This small molecule binds to this protein.
Small molecule (SMILES): CCC[C@H](NC(=O)[C@@H]1[C@H]2CCC[C@H]2CN1C(=O)[C@@H](NC(=O)[C@@H](NC(=O)c1cnccn1)C1CCCCC1)C(C)(C)C)[C@@H](O)C(=O)NC1CC1

Binding-site contacts:
Ligand atom OBR contacts residue HIS41 of chain 2.A at 2.5 Å (h-bond).
Ligand atom OBS contacts residue GLY143 of chain 2.A at 3.0 Å (h-bond).
Ligand atom OBU contacts residue GLN189 of chain 2.A at 3.0 Å (h-bond).
Ligand atom CAP contacts residue ASN142 of chain 2.A at 3.0 Å.
Ligand atom OBT contacts residue GLU166 of chain 2.A at 3.0 Å (salt-bridge).
Ligand atom OBW contacts residue PRO168 of chain 2.A at 3.0 Å.
Ligand atom CBN contacts residue THR190 of chain 2.A at 3.6 Å.
Ligand atom C contacts residue HIS41 of chain 2.A at 3.6 Å.
Ligand atom CAJ contacts residue CYS145 of chain 2.A at 3.1 Å (hydrophobic).
Ligand atom OBS contacts residue CYS145 of chain 2.A at 2.9 Å (h-bond).
Ligand atom OBT contacts residue MET165 of chain 2.A at 3.2 Å.
Ligand atom CBE contacts residue HIS41 of chain 2.A at 3.6 Å.
Ligand atom CAK contacts residue ASN142 of chain 2.A at 3.5 Å.
Ligand atom CBJ contacts residue ARG188 of chain 2.A at 3.4 Å.
Ligand atom CBA contacts residue GLU166 of chain 2.A at 3.4 Å.
Ligand atom NAE contacts residue CYS145 of chain 2.A at 3.1 Å (h-bond).
Ligand atom CAH contacts residue CYS145 of chain 2.A at 2.7 Å (hydrophobic).
Ligand atom OBS contacts residue SER144 of chain 2.A at 3.2 Å (h-bond).
Ligand atom CBL contacts residue LEU167 of chain 2.A at 3.3 Å (hydrophobic).
Ligand atom CG contacts residue MET49 of chain 2.A at 3.6 Å (hydrophobic).
Ligand atom CBK contacts residue GLN192 of chain 2.A at 3.4 Å.
Ligand atom NAE contacts residue HIS41 of chain 2.A at 3.6 Å (h-bond).
Ligand atom CAP contacts residue GLY143 of chain 2.A at 3.5 Å.
Ligand atom CBH contacts residue GLU166 of chain 2.A at 3.6 Å.
Ligand atom CAN contacts residue THR26 of chain 2.A at 3.2 Å.
Ligand atom CA contacts residue HIS164 of chain 2.A at 3.5 Å.
Ligand atom NAC contacts residue GLU166 of chain 2.A at 2.9 Å (salt-bridge).
Ligand atom NAE contacts residue HIS164 of chain 2.A at 3.0 Å (h-bond).
Ligand atom C contacts residue HIS164 of chain 2.A at 3.6 Å.
Ligand atom CAI contacts residue CYS145 of chain 2.A at 1.8 Å (hydrophobic).
Ligand atom CBI contacts residue ARG188 of chain 2.A at 3.6 Å.
Ligand atom CAI contacts residue HIS41 of chain 2.A at 3.6 Å.
Ligand atom CAY contacts residue GLU166 of chain 2.A at 3.6 Å.
Ligand atom OBR contacts residue CYS145 of chain 2.A at 2.6 Å (h-bond).
Ligand atom NAF contacts residue THR190 of chain 2.A at 3.3 Å.
Ligand atom CBO contacts residue THR190 of chain 2.A at 3.6 Å.
Ligand atom CD2 contacts residue MET49 of chain 2.A at 3.5 Å (hydrophobic).
Ligand atom CAO contacts residue THR26 of chain 2.A at 3.3 Å.
Ligand atom CAM contacts residue CYS145 of chain 2.A at 2.7 Å (hydrophobic).
Ligand atom CBB contacts residue THR190 of chain 2.A at 3.6 Å.

Sequence of chain 2.A:
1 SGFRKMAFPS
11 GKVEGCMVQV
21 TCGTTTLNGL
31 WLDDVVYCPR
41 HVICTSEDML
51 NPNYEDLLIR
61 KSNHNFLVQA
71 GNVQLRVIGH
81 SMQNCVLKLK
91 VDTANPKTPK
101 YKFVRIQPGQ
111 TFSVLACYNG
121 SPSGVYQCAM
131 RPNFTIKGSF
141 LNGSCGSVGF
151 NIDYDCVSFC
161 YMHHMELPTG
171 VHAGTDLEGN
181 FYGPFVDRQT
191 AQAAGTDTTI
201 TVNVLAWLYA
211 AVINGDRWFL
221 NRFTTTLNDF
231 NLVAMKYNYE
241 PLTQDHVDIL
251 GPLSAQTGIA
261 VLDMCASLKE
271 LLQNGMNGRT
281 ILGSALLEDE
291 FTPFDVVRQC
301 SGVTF